This small molecule binds to this protein.
Small molecule (SMILES): COc1ccc2nc[nH]c2c1

Sequence of chain 1.A:
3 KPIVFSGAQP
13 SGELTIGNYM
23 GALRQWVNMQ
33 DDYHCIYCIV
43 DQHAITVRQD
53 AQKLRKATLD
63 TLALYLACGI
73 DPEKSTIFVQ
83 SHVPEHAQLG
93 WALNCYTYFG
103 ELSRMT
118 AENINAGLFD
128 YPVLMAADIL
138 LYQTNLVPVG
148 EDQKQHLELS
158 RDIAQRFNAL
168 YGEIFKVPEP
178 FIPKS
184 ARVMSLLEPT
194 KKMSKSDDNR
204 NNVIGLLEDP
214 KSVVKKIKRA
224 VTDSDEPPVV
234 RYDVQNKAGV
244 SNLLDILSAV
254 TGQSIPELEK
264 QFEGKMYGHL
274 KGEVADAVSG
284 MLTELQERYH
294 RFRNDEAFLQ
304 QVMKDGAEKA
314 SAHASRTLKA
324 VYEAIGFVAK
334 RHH

Binding-site contacts:
Ligand atom C11 contacts residue VAL130 of chain 1.A at 3.6 Å (hydrophobic).
Ligand atom N3 contacts residue ASP127 of chain 1.B at 2.9 Å (salt-bridge).
Ligand atom C7A contacts residue TRP93 of chain 1.A at 3.8 Å (hydrophobic).
Ligand atom N3 contacts residue TRP93 of chain 1.A at 3.6 Å.
Ligand atom C4 contacts residue TRP93 of chain 1.B at 3.8 Å (hydrophobic).
Ligand atom C11 contacts residue ASP127 of chain 1.A at 3.4 Å.
Ligand atom N1 contacts residue ALA89 of chain 1.B at 3.8 Å.
Ligand atom O10 contacts residue TRP93 of chain 1.B at 3.9 Å.
Ligand atom C7 contacts residue ALA89 of chain 1.A at 3.4 Å (hydrophobic).
Ligand atom C4 contacts residue ASP127 of chain 1.B at 3.8 Å.
Ligand atom C7A contacts residue TRP93 of chain 1.B at 3.6 Å (hydrophobic).
Ligand atom C4 contacts residue ASP127 of chain 1.A at 3.6 Å.
Ligand atom C7A contacts residue ALA89 of chain 1.B at 3.8 Å (hydrophobic).
Ligand atom C5 contacts residue GLY92 of chain 1.A at 3.7 Å.
Ligand atom N3 contacts residue GLY92 of chain 1.B at 3.8 Å.
Ligand atom C3A contacts residue TRP93 of chain 1.A at 3.7 Å (hydrophobic).
Ligand atom C6 contacts residue TRP93 of chain 1.A at 3.2 Å (hydrophobic).
Ligand atom C11 contacts residue ASN96 of chain 1.A at 3.8 Å.
Ligand atom N1 contacts residue TRP93 of chain 1.A at 3.8 Å.
Ligand atom N3 contacts residue ASN96 of chain 1.B at 3.4 Å (h-bond).
Ligand atom C2 contacts residue GLY92 of chain 1.B at 3.4 Å.
Ligand atom C4 contacts residue ASN96 of chain 1.A at 3.7 Å.
Ligand atom C3A contacts residue ASP127 of chain 1.B at 3.6 Å.
Ligand atom C7 contacts residue ALA89 of chain 1.B at 3.3 Å (hydrophobic).
Ligand atom C11 contacts residue LEU131 of chain 1.A at 3.5 Å (hydrophobic).
Ligand atom C5 contacts residue TRP93 of chain 1.B at 3.9 Å (hydrophobic).
Ligand atom N1 contacts residue TRP93 of chain 1.B at 3.5 Å (h-bond).
Ligand atom C7 contacts residue TRP93 of chain 1.A at 3.7 Å (hydrophobic).
Ligand atom N1 contacts residue GLY92 of chain 1.B at 3.2 Å.
Ligand atom O10 contacts residue GLY92 of chain 1.A at 3.4 Å.
Ligand atom C5 contacts residue TRP93 of chain 1.A at 3.7 Å (hydrophobic).
Ligand atom C2 contacts residue TRP93 of chain 1.A at 3.7 Å (hydrophobic).
Ligand atom C6 contacts residue ALA89 of chain 1.A at 3.2 Å (hydrophobic).
Ligand atom O10 contacts residue TRP93 of chain 1.A at 3.9 Å.
Ligand atom C7A contacts residue GLY92 of chain 1.B at 3.8 Å.
Ligand atom C6 contacts residue GLY92 of chain 1.A at 3.6 Å.
Ligand atom N1 contacts residue LEU131 of chain 1.B at 3.8 Å.
Ligand atom C3A contacts residue ASN96 of chain 1.B at 3.7 Å.
Ligand atom C4 contacts residue ASN96 of chain 1.B at 3.6 Å.
Ligand atom C11 contacts residue GLY92 of chain 1.A at 3.4 Å.

Sequence of chain 1.B:
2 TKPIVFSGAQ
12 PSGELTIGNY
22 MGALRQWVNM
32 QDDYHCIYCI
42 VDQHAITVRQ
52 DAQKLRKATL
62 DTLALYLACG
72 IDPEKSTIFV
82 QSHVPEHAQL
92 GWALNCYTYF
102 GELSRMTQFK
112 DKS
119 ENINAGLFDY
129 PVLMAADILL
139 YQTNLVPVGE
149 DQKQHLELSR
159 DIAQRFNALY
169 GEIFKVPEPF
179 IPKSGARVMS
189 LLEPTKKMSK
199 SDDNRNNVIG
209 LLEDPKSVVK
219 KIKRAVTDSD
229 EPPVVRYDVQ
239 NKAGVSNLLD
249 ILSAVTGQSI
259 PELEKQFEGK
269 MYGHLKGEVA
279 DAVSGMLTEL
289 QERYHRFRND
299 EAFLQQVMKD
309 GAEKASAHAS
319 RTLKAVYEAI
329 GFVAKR